Sequence of chain 1.Z:
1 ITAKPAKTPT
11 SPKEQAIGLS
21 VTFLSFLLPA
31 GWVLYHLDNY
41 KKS

Sequence of chain 1.Y:
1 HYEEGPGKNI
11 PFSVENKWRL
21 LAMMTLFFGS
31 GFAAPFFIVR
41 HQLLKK

The small molecule below binds the protein below.
Small molecule (SMILES): C[C@H](CCC(=O)O)[C@H]1CC[C@H]2[C@@H]3[C@H](O)C[C@@H]4C[C@H](O)CC[C@]4(C)[C@H]3C[C@H](O)[C@]12C

Binding-site contacts:
Ligand atom O25 contacts residue TRP18 of chain 1.Y at 3.2 Å (h-bond).
Ligand atom O26 contacts residue LEU21 of chain 1.Y at 4.5 Å.
Ligand atom C11 contacts residue ILE17 of chain 1.Z at 4.2 Å (hydrophobic).
Ligand atom O12 contacts residue ILE17 of chain 1.Z at 3.6 Å.
Ligand atom C3 contacts residue GLU14 of chain 1.Z at 3.6 Å.
Ligand atom C24 contacts residue TRP18 of chain 1.Y at 4.2 Å (hydrophobic).
Ligand atom C14 contacts residue TRP18 of chain 1.Y at 4.0 Å (hydrophobic).
Ligand atom C2 contacts residue LYS13 of chain 1.Z at 4.0 Å.
Ligand atom C12 contacts residue ILE17 of chain 1.Z at 3.9 Å (hydrophobic).
Ligand atom O3 contacts residue SER11 of chain 1.Z at 4.4 Å.
Ligand atom O25 contacts residue LEU21 of chain 1.Y at 3.2 Å.
Ligand atom O26 contacts residue VAL21 of chain 1.Z at 4.1 Å.
Ligand atom C21 contacts residue ILE17 of chain 1.Z at 3.8 Å (hydrophobic).
Ligand atom C15 contacts residue TRP18 of chain 1.Y at 4.3 Å (hydrophobic).
Ligand atom C4 contacts residue GLU14 of chain 1.Z at 3.3 Å.
Ligand atom C1 contacts residue LYS13 of chain 1.Z at 4.5 Å.
Ligand atom C6 contacts residue TRP18 of chain 1.Y at 4.2 Å (hydrophobic).
Ligand atom C16 contacts residue TRP18 of chain 1.Y at 4.1 Å (hydrophobic).
Ligand atom O7 contacts residue TRP18 of chain 1.Y at 4.3 Å.
Ligand atom O12 contacts residue TRP18 of chain 1.Y at 3.2 Å.
Ligand atom O25 contacts residue ALA22 of chain 1.Y at 4.0 Å.
Ligand atom O3 contacts residue GLU14 of chain 1.Z at 2.9 Å (salt-bridge).
Ligand atom C2 contacts residue GLU14 of chain 1.Z at 4.0 Å.
Ligand atom C22 contacts residue TRP18 of chain 1.Y at 3.9 Å (hydrophobic).
Ligand atom C17 contacts residue TRP18 of chain 1.Y at 4.0 Å (hydrophobic).
Ligand atom C24 contacts residue LEU21 of chain 1.Y at 4.0 Å (hydrophobic).